A small-molecule ligand and the protein it binds are described below.
Small molecule (SMILES): CC(=O)N[C@@H]1[C@@H](O)[C@H](O)[C@@H](CO)O[C@H]1O

Binding-site contacts:
Ligand atom C7 contacts residue ASN135 of chain 1.D at 3.5 Å.
Ligand atom C6 contacts residue ASN180 of chain 1.D at 4.4 Å.
Ligand atom O7 contacts residue LYS151 of chain 1.D at 3.5 Å.
Ligand atom C2 contacts residue ASN135 of chain 1.D at 2.5 Å.
Ligand atom C7 contacts residue LYS151 of chain 1.D at 3.8 Å.
Ligand atom O6 contacts residue ASN180 of chain 1.D at 4.3 Å.
Ligand atom O6 contacts residue GLU179 of chain 1.D at 3.7 Å.
Ligand atom O5 contacts residue GLU133 of chain 1.D at 3.0 Å (salt-bridge).
Ligand atom O5 contacts residue ASN135 of chain 1.D at 2.4 Å (h-bond).
Ligand atom C4 contacts residue GLU133 of chain 1.D at 4.5 Å.
Ligand atom O7 contacts residue ASN135 of chain 1.D at 3.8 Å.
Ligand atom O6 contacts residue GLU133 of chain 1.D at 4.0 Å.
Ligand atom C4 contacts residue ASN135 of chain 1.D at 4.2 Å.
Ligand atom C8 contacts residue LYS151 of chain 1.D at 3.5 Å.
Ligand atom C1 contacts residue GLU133 of chain 1.D at 3.9 Å.
Ligand atom C5 contacts residue ASN135 of chain 1.D at 3.7 Å.
Ligand atom C1 contacts residue ASN135 of chain 1.D at 1.4 Å.
Ligand atom N2 contacts residue ASN135 of chain 1.D at 2.9 Å (h-bond).
Ligand atom C6 contacts residue GLU133 of chain 1.D at 3.6 Å.
Ligand atom C5 contacts residue GLU133 of chain 1.D at 3.9 Å.
Ligand atom C3 contacts residue ASN135 of chain 1.D at 3.8 Å.
Ligand atom C6 contacts residue GLU179 of chain 1.D at 3.7 Å.

Sequence of chain 1.D:
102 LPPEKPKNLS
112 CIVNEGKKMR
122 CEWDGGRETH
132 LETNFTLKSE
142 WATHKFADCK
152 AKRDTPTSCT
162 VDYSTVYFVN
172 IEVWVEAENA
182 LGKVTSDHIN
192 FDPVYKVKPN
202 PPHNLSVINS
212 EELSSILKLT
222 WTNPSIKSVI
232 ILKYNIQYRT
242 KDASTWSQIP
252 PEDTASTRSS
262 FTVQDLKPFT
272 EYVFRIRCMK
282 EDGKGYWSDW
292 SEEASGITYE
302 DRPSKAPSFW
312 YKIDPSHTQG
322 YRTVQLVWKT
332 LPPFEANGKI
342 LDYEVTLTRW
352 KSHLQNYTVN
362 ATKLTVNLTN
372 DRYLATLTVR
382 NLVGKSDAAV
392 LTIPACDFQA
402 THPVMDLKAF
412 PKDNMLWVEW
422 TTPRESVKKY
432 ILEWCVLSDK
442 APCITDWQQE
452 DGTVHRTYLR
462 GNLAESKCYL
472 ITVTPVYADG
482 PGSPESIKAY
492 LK